Binding-site contacts:
Ligand atom N6 contacts residue VAL189 of chain 1.C at 3.7 Å.
Ligand atom O1B contacts residue LYS38 of chain 1.C at 2.7 Å (salt-bridge).
Ligand atom O1B contacts residue SER36 of chain 1.C at 3.2 Å (h-bond).
Ligand atom O1B contacts residue ALA35 of chain 1.C at 3.5 Å (h-bond).
Ligand atom C8 contacts residue THR40 of chain 1.C at 3.8 Å.
Ligand atom N6 contacts residue ASN184 of chain 1.C at 2.9 Å (h-bond).
Ligand atom PB contacts residue LYS38 of chain 1.C at 3.5 Å.
Ligand atom O3B contacts residue ALA35 of chain 1.C at 2.9 Å (h-bond).
Ligand atom PB contacts residue GLY37 of chain 1.C at 3.8 Å.
Ligand atom O2B contacts residue SER39 of chain 1.C at 2.8 Å (h-bond).
Ligand atom N3 contacts residue ARG148 of chain 1.C at 3.5 Å (salt-bridge).
Ligand atom C5 contacts residue ARG148 of chain 1.C at 3.7 Å.
Ligand atom N7 contacts residue ASN184 of chain 1.C at 3.2 Å (h-bond).
Ligand atom N6 contacts residue LEU187 of chain 1.C at 2.7 Å (h-bond).
Ligand atom O3A contacts residue ALA35 of chain 1.C at 3.5 Å.
Ligand atom C2 contacts residue ARG148 of chain 1.C at 3.4 Å.
Ligand atom O3A contacts residue LYS38 of chain 1.C at 3.6 Å (salt-bridge).
Ligand atom C2' contacts residue THR40 of chain 1.C at 3.5 Å.
Ligand atom O1B contacts residue GLY37 of chain 1.C at 3.0 Å (h-bond).
Ligand atom PA contacts residue GLY37 of chain 1.C at 3.7 Å.
Ligand atom C4 contacts residue ARG148 of chain 1.C at 3.6 Å.
Ligand atom C6 contacts residue LEU187 of chain 1.C at 3.7 Å (hydrophobic).
Ligand atom PB contacts residue ALA35 of chain 1.C at 3.6 Å.
Ligand atom O5' contacts residue GLY37 of chain 1.C at 3.5 Å.
Ligand atom PA contacts residue THR40 of chain 1.C at 3.6 Å.
Ligand atom O1A contacts residue GLY37 of chain 1.C at 3.5 Å.
Ligand atom N7 contacts residue VAL189 of chain 1.C at 3.5 Å.
Ligand atom C8 contacts residue GLY37 of chain 1.C at 3.7 Å.
Ligand atom O3B contacts residue LYS38 of chain 1.C at 3.7 Å.
Ligand atom O1B contacts residue LEU33 of chain 1.C at 3.6 Å (h-bond).
Ligand atom C5' contacts residue ALA35 of chain 1.C at 3.8 Å (hydrophobic).
Ligand atom O1A contacts residue THR40 of chain 1.C at 2.7 Å (h-bond).
Ligand atom O5' contacts residue THR40 of chain 1.C at 3.4 Å (h-bond).
Ligand atom O3A contacts residue GLY37 of chain 1.C at 3.2 Å (h-bond).
Ligand atom O4' contacts residue ARG148 of chain 1.C at 3.2 Å.
Ligand atom O1A contacts residue SER39 of chain 1.C at 3.3 Å (h-bond).
Ligand atom N1 contacts residue ARG148 of chain 1.C at 3.5 Å (salt-bridge).
Ligand atom C6 contacts residue ARG148 of chain 1.C at 3.6 Å.
Ligand atom C5 contacts residue VAL189 of chain 1.C at 3.8 Å (hydrophobic).
Ligand atom O2B contacts residue LYS38 of chain 1.C at 3.5 Å (salt-bridge).

Sequence of chain 1.C:
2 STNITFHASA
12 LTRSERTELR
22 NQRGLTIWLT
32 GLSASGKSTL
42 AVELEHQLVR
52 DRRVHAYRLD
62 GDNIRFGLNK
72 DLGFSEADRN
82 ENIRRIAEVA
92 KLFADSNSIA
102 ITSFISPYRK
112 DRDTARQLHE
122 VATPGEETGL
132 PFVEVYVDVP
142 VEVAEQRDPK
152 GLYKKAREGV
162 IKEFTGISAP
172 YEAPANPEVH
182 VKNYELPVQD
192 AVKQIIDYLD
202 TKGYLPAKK

A protein and the small-molecule ligand that binds it are described below.
Small molecule (SMILES): Nc1ncnc2c1ncn2[C@@H]1O[C@H](CO[P](=O)(O)OP(=O)(O)O)[C@H]2O[V](=O)(O)O[C@H]21